The small molecule below binds the protein below.
Small molecule (SMILES): CCCCCC(=O)OC[C@H](COP(=O)(O)OCC[N+](C)(C)C)OC(=O)CCCCC

Sequence of chain 1.C:
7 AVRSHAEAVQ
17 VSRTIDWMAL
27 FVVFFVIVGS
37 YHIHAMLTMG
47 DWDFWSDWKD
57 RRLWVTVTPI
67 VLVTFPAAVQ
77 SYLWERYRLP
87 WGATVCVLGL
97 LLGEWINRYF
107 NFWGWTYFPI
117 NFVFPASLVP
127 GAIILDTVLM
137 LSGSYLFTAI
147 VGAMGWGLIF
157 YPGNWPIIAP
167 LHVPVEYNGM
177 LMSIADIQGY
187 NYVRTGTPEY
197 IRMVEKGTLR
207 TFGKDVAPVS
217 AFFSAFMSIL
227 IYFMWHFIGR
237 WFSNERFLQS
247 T

Sequence of chain 1.B:
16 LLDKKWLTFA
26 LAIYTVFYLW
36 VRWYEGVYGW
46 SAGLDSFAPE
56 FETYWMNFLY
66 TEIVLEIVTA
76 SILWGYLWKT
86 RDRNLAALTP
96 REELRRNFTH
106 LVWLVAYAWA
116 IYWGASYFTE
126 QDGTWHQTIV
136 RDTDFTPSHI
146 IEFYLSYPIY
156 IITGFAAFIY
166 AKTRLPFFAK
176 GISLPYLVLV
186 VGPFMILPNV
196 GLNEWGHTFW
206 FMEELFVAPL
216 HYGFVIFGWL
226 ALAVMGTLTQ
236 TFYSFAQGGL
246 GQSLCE

Binding-site contacts:
Ligand atom CAJ contacts residue ILE102 of chain 1.C at 4.1 Å (hydrophobic).
Ligand atom OAF contacts residue LEU34 of chain 1.B at 4.2 Å.
Ligand atom CAN contacts residue PHE106 of chain 1.C at 4.2 Å (hydrophobic).
Ligand atom CBA contacts residue PHE106 of chain 1.C at 4.2 Å (hydrophobic).
Ligand atom OAV contacts residue PHE106 of chain 1.C at 3.7 Å.
Ligand atom CAS contacts residue TRP38 of chain 1.B at 4.0 Å (hydrophobic).
Ligand atom OAF contacts residue TYR122 of chain 1.B at 2.5 Å (h-bond).
Ligand atom CAL contacts residue TRP118 of chain 1.B at 4.1 Å (hydrophobic).
Ligand atom OAV contacts residue LEU34 of chain 1.B at 3.7 Å.
Ligand atom CAN contacts residue LEU34 of chain 1.B at 4.4 Å (hydrophobic).
Ligand atom OAF contacts residue ARG37 of chain 1.B at 4.0 Å.
Ligand atom CAZ contacts residue LEU34 of chain 1.B at 3.8 Å (hydrophobic).
Ligand atom OAF contacts residue PHE106 of chain 1.C at 3.6 Å.
Ligand atom CAR contacts residue PHE106 of chain 1.C at 4.2 Å (hydrophobic).
Ligand atom CAK contacts residue LEU34 of chain 1.B at 3.9 Å (hydrophobic).
Ligand atom CAC contacts residue TRP38 of chain 1.B at 2.5 Å (hydrophobic).
Ligand atom CBB contacts residue PHE106 of chain 1.C at 3.4 Å (hydrophobic).
Ligand atom CAQ contacts residue PHE106 of chain 1.C at 3.8 Å (hydrophobic).
Ligand atom CAZ contacts residue PHE106 of chain 1.C at 3.6 Å (hydrophobic).
Ligand atom CAA contacts residue TYR117 of chain 1.B at 3.5 Å (hydrophobic).
Ligand atom CAE contacts residue ARG37 of chain 1.B at 3.5 Å.
Ligand atom CAN contacts residue TYR122 of chain 1.B at 3.8 Å (hydrophobic).
Ligand atom CAT contacts residue PHE106 of chain 1.C at 4.0 Å (hydrophobic).
Ligand atom CAT contacts residue LEU34 of chain 1.B at 4.3 Å (hydrophobic).
Ligand atom CAQ contacts residue LEU34 of chain 1.B at 4.1 Å (hydrophobic).
Ligand atom CAN contacts residue TRP118 of chain 1.B at 4.0 Å (hydrophobic).
Ligand atom NBC contacts residue ARG37 of chain 1.B at 4.3 Å.
Ligand atom CAJ contacts residue TRP118 of chain 1.B at 3.8 Å (hydrophobic).
Ligand atom CAZ contacts residue TYR122 of chain 1.B at 3.7 Å (hydrophobic).
Ligand atom NBC contacts residue TRP38 of chain 1.B at 3.7 Å.
Ligand atom CAT contacts residue ARG37 of chain 1.B at 4.1 Å.
Ligand atom CAD contacts residue TRP38 of chain 1.B at 4.5 Å (hydrophobic).
Ligand atom CAJ contacts residue TYR117 of chain 1.B at 3.3 Å (hydrophobic).
Ligand atom CAA contacts residue TRP114 of chain 1.B at 4.2 Å (hydrophobic).
Ligand atom CAA contacts residue ILE102 of chain 1.C at 3.7 Å (hydrophobic).
Ligand atom CAC contacts residue ARG37 of chain 1.B at 4.3 Å.
Ligand atom OAY contacts residue PHE106 of chain 1.C at 3.3 Å.
Ligand atom CAD contacts residue ARG37 of chain 1.B at 4.0 Å.
Ligand atom CAE contacts residue TRP38 of chain 1.B at 3.8 Å (hydrophobic).
Ligand atom CAN contacts residue ILE102 of chain 1.C at 4.3 Å (hydrophobic).